Binding-site contacts:
Ligand atom O1 contacts residue GLN164 of chain 1.B at 2.9 Å (h-bond).
Ligand atom C5 contacts residue VAL143 of chain 1.B at 4.2 Å (hydrophobic).
Ligand atom C4 contacts residue THR39 of chain 1.B at 3.6 Å.
Ligand atom C3 contacts residue GLN164 of chain 1.B at 4.4 Å.
Ligand atom O4 contacts residue MET40 of chain 1.B at 3.7 Å.
Ligand atom O2 contacts residue MET40 of chain 1.B at 3.8 Å.
Ligand atom C4 contacts residue MET40 of chain 1.B at 3.9 Å (hydrophobic).
Ligand atom C6 contacts residue VAL142 of chain 1.B at 3.7 Å (hydrophobic).
Ligand atom C2 contacts residue GLN164 of chain 1.B at 3.9 Å.
Ligand atom C5 contacts residue PHE157 of chain 1.B at 3.7 Å (hydrophobic).
Ligand atom O2 contacts residue PRO38 of chain 1.B at 4.4 Å.
Ligand atom C5 contacts residue VAL139 of chain 1.B at 4.5 Å (hydrophobic).
Ligand atom O4 contacts residue ASN69 of chain 1.B at 3.9 Å.
Ligand atom C4 contacts residue PRO38 of chain 1.B at 3.6 Å (hydrophobic).
Ligand atom C6 contacts residue GLN72 of chain 1.B at 3.3 Å.
Ligand atom O4 contacts residue GLN72 of chain 1.B at 2.6 Å (h-bond).
Ligand atom C5 contacts residue PRO38 of chain 1.B at 4.4 Å (hydrophobic).
Ligand atom C6 contacts residue VAL139 of chain 1.B at 4.4 Å (hydrophobic).
Ligand atom C2 contacts residue GLN72 of chain 1.B at 3.5 Å.
Ligand atom C6 contacts residue VAL143 of chain 1.B at 4.4 Å (hydrophobic).
Ligand atom C2 contacts residue MET40 of chain 1.B at 3.9 Å (hydrophobic).
Ligand atom O2 contacts residue THR39 of chain 1.B at 4.1 Å.
Ligand atom O3 contacts residue GLN164 of chain 1.B at 2.7 Å (h-bond).
Ligand atom O4 contacts residue VAL142 of chain 1.B at 3.6 Å.
Ligand atom O3 contacts residue VAL139 of chain 1.B at 4.0 Å.
Ligand atom C3 contacts residue GLN72 of chain 1.B at 4.4 Å.
Ligand atom C5 contacts residue GLN164 of chain 1.B at 3.7 Å.
Ligand atom O1 contacts residue ASP161 of chain 1.B at 4.4 Å.
Ligand atom C1 contacts residue GLN164 of chain 1.B at 4.0 Å.
Ligand atom C3 contacts residue MET40 of chain 1.B at 4.4 Å (hydrophobic).
Ligand atom C1 contacts residue MET40 of chain 1.B at 4.3 Å (hydrophobic).
Ligand atom O3 contacts residue GLN72 of chain 1.B at 2.9 Å (h-bond).

The protein below binds the small molecule below.
Small molecule (SMILES): CC(C)(CO)[C@@H](O)C(=O)[O-]

Sequence of chain 1.B:
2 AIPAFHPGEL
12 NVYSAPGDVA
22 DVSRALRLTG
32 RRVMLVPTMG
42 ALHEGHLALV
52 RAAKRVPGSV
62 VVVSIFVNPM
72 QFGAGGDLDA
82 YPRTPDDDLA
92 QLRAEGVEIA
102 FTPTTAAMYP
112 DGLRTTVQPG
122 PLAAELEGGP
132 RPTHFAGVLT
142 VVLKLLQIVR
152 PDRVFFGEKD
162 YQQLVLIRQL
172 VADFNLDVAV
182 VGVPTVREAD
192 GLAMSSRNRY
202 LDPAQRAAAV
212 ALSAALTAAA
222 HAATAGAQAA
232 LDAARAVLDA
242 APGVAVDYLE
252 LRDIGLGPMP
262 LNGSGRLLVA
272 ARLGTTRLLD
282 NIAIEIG